Binding-site contacts:
Ligand atom C23 contacts residue TYR159 of chain 1.A at 3.6 Å (hydrophobic).
Ligand atom C10 contacts residue VAL185 of chain 1.A at 3.3 Å (hydrophobic).
Ligand atom C17 contacts residue PHE144 of chain 1.A at 3.4 Å (hydrophobic).
Ligand atom C contacts residue LYS91 of chain 1.A at 3.7 Å.
Ligand atom C11 contacts residue VAL185 of chain 1.A at 3.3 Å (hydrophobic).
Ligand atom C13 contacts residue PHE144 of chain 1.A at 3.5 Å (hydrophobic).
Ligand atom C15 contacts residue ILE187 of chain 1.A at 3.4 Å (hydrophobic).
Ligand atom C20 contacts residue MET248 of chain 1.A at 3.6 Å (hydrophobic).
Ligand atom C11 contacts residue PRO182 of chain 1.A at 3.2 Å (hydrophobic).
Ligand atom C5 contacts residue ILE197 of chain 1.A at 3.5 Å (hydrophobic).
Ligand atom N contacts residue ILE197 of chain 1.A at 3.6 Å.
Ligand atom C14 contacts residue VAL185 of chain 1.A at 3.6 Å (hydrophobic).
Ligand atom C3 contacts residue VAL89 of chain 1.A at 3.7 Å (hydrophobic).
Ligand atom C18 contacts residue PRO182 of chain 1.A at 3.4 Å (hydrophobic).
Ligand atom C16 contacts residue PHE144 of chain 1.A at 3.8 Å (hydrophobic).
Ligand atom CL contacts residue MET248 of chain 1.A at 3.5 Å.
Ligand atom C21 contacts residue MET248 of chain 1.A at 3.4 Å (hydrophobic).
Ligand atom C17 contacts residue PRO182 of chain 1.A at 3.8 Å (hydrophobic).
Ligand atom O contacts residue ASP198 of chain 1.A at 3.2 Å.
Ligand atom CL contacts residue PRO182 of chain 1.A at 3.6 Å.
Ligand atom C4 contacts residue MET186 of chain 1.A at 3.5 Å (hydrophobic).
Ligand atom C contacts residue ASP198 of chain 1.A at 3.3 Å.
Ligand atom N2 contacts residue VAL185 of chain 1.A at 2.6 Å (h-bond).
Ligand atom C12 contacts residue VAL185 of chain 1.A at 3.8 Å (hydrophobic).
Ligand atom O1 contacts residue LYS91 of chain 1.A at 3.7 Å.
Ligand atom CL contacts residue PHE144 of chain 1.A at 3.5 Å.
Ligand atom O1 contacts residue PHE136 of chain 1.A at 3.4 Å.
Ligand atom N2 contacts residue PRO182 of chain 1.A at 3.1 Å (h-bond).
Ligand atom C12 contacts residue PHE144 of chain 1.A at 3.7 Å (hydrophobic).
Ligand atom O2 contacts residue MET186 of chain 1.A at 3.3 Å (h-bond).
Ligand atom C25 contacts residue ILE197 of chain 1.A at 3.5 Å (hydrophobic).
Ligand atom C9 contacts residue HIS183 of chain 1.A at 3.6 Å.
Ligand atom C12 contacts residue PRO182 of chain 1.A at 3.5 Å (hydrophobic).
Ligand atom C18 contacts residue PHE144 of chain 1.A at 3.4 Å (hydrophobic).
Ligand atom O1 contacts residue ASP198 of chain 1.A at 3.2 Å (salt-bridge).
Ligand atom O3 contacts residue HIS183 of chain 1.A at 3.3 Å (h-bond).
Ligand atom C10 contacts residue ASN141 of chain 1.A at 3.7 Å.
Ligand atom O contacts residue LYS91 of chain 1.A at 3.0 Å (salt-bridge).
Ligand atom C13 contacts residue PRO182 of chain 1.A at 3.6 Å (hydrophobic).
Ligand atom C20 contacts residue MET244 of chain 1.A at 3.4 Å (hydrophobic).

Sequence of chain 1.A:
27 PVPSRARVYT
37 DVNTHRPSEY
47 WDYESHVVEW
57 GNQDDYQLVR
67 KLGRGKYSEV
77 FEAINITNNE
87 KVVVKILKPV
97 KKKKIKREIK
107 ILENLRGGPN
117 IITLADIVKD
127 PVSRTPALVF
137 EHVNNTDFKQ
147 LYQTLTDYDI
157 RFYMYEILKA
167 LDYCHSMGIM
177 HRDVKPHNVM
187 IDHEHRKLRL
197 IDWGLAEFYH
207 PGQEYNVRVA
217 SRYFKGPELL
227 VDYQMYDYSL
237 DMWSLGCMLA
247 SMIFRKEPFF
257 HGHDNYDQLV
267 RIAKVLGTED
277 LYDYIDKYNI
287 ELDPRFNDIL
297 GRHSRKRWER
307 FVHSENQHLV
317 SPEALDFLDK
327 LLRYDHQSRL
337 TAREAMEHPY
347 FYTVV

A small-molecule ligand and the protein it binds are described below.
Small molecule (SMILES): O=C(CC(=O)Nc1cccc(C(=O)O)c1)NCCCNCc1ccc(-c2ccccc2)c(Cl)c1